The protein below binds the small molecule below.
Small molecule (SMILES): CC(=O)N[C@@H]1[C@@H](O)[C@H](O)[C@@H](CO)O[C@H]1O

Sequence of chain 1.D:
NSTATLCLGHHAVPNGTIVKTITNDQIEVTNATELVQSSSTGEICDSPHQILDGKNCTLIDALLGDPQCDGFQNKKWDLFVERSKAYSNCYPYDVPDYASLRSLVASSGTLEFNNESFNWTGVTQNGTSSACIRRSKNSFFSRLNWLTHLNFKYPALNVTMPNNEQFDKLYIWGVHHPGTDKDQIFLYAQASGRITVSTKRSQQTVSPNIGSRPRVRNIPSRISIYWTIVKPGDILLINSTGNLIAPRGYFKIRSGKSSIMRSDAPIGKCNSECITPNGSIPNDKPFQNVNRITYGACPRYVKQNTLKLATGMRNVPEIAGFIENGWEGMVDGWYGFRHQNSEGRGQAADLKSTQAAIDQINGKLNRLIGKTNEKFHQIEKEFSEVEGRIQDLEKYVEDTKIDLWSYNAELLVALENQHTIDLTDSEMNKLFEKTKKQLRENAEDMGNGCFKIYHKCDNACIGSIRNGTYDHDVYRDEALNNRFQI

Binding-site contacts:
Ligand atom O5 contacts residue THR128 of chain 1.D at 3.1 Å (h-bond).
Ligand atom C4 contacts residue ASN126 of chain 1.D at 4.2 Å.
Ligand atom C5 contacts residue THR128 of chain 1.D at 3.5 Å.
Ligand atom O5 contacts residue ASN126 of chain 1.D at 2.3 Å (h-bond).
Ligand atom C6 contacts residue THR128 of chain 1.D at 3.9 Å.
Ligand atom C1 contacts residue THR128 of chain 1.D at 3.5 Å.
Ligand atom C8 contacts residue ASN126 of chain 1.D at 3.9 Å.
Ligand atom C5 contacts residue ASN126 of chain 1.D at 3.6 Å.
Ligand atom C3 contacts residue ASN126 of chain 1.D at 3.8 Å.
Ligand atom C1 contacts residue ASN126 of chain 1.D at 1.4 Å.
Ligand atom N2 contacts residue ASN126 of chain 1.D at 2.7 Å (h-bond).
Ligand atom C2 contacts residue ASN126 of chain 1.D at 2.5 Å.
Ligand atom C7 contacts residue ASN126 of chain 1.D at 3.7 Å.